Sequence of chain 1.A:
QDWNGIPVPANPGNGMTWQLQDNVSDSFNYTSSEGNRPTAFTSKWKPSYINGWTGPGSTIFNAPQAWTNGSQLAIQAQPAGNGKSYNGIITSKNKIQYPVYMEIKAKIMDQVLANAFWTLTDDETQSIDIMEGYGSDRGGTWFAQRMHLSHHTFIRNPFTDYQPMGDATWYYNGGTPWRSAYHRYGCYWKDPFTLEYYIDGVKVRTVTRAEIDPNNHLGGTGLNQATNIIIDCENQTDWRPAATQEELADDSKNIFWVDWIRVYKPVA

This small molecule binds to this protein.
Small molecule (SMILES): OC[C@H]1O[C@@H](O[C@H]2[C@H]3OC[C@@H]2O[C@@H](O[C@H]2[C@@H](O)[C@@H](CO)O[C@@H](O[C@H]4[C@H]5OC[C@@H]4O[C@@H](O[C@H]4[C@@H](O)[C@@H](CO)O[C@@H](O[C@H]6[C@H]7OC[C@@H]6OC[C@H]7O)[C@@H]4O)[C@H]5O)[C@@H]2O)[C@H]3O)[C@H](O)[C@@H](O[C@@H]2O[C@H]3CO[C@@H]([C@@H]2O)[C@@H]3O)[C@H]1O

Binding-site contacts:
Ligand atom O4 contacts residue GLN69 of chain 1.A at 3.4 Å (h-bond).
Ligand atom O5 contacts residue ASN66 of chain 1.A at 3.0 Å (h-bond).
Ligand atom O6 contacts residue GLN76 of chain 1.A at 3.2 Å (h-bond).
Ligand atom O5 contacts residue TRP261 of chain 1.A at 3.4 Å.
Ligand atom O6 contacts residue GLN82 of chain 1.A at 2.7 Å (h-bond).
Ligand atom O2 contacts residue ASP255 of chain 1.A at 2.8 Å (salt-bridge).
Ligand atom C1 contacts residue LYS111 of chain 1.A at 3.4 Å.
Ligand atom C1 contacts residue GLN80 of chain 1.A at 3.4 Å.
Ligand atom O2 contacts residue PRO68 of chain 1.A at 3.7 Å.
Ligand atom C6 contacts residue GLN76 of chain 1.A at 3.5 Å.
Ligand atom O3 contacts residue GLN69 of chain 1.A at 2.9 Å (h-bond).
Ligand atom C6 contacts residue GLN69 of chain 1.A at 3.4 Å.
Ligand atom O2 contacts residue GLN82 of chain 1.A at 3.6 Å.
Ligand atom O3 contacts residue GLN82 of chain 1.A at 3.3 Å.
Ligand atom O4 contacts residue ASN73 of chain 1.A at 3.7 Å.
Ligand atom C6 contacts residue ASP255 of chain 1.A at 3.4 Å.
Ligand atom O2 contacts residue LYS111 of chain 1.A at 3.7 Å.
Ligand atom C5 contacts residue TYR90 of chain 1.A at 3.5 Å (hydrophobic).
Ligand atom O4 contacts residue GLN69 of chain 1.A at 3.1 Å (h-bond).
Ligand atom C1 contacts residue TRP71 of chain 1.A at 3.7 Å (hydrophobic).
Ligand atom C2 contacts residue ASP255 of chain 1.A at 3.6 Å.
Ligand atom O2 contacts residue GLN80 of chain 1.A at 3.1 Å (h-bond).
Ligand atom C3 contacts residue GLN82 of chain 1.A at 3.3 Å.
Ligand atom O6 contacts residue TRP261 of chain 1.A at 3.7 Å.
Ligand atom O4 contacts residue TYR90 of chain 1.A at 3.4 Å.
Ligand atom O4 contacts residue ASN66 of chain 1.A at 3.2 Å (h-bond).
Ligand atom C4 contacts residue TRP261 of chain 1.A at 3.6 Å (hydrophobic).
Ligand atom C1 contacts residue GLN69 of chain 1.A at 3.5 Å.
Ligand atom O3 contacts residue GLN80 of chain 1.A at 3.6 Å (h-bond).
Ligand atom C2 contacts residue GLN82 of chain 1.A at 3.6 Å.
Ligand atom O6 contacts residue ASN73 of chain 1.A at 3.0 Å (h-bond).
Ligand atom O5 contacts residue LYS111 of chain 1.A at 3.4 Å (salt-bridge).
Ligand atom O5 contacts residue GLN69 of chain 1.A at 3.1 Å (h-bond).
Ligand atom C6 contacts residue TYR90 of chain 1.A at 3.4 Å (hydrophobic).
Ligand atom C6 contacts residue GLN80 of chain 1.A at 3.6 Å.
Ligand atom C6 contacts residue GLN82 of chain 1.A at 3.7 Å.
Ligand atom C6 contacts residue PRO68 of chain 1.A at 3.5 Å (hydrophobic).
Ligand atom O4 contacts residue ASP255 of chain 1.A at 3.6 Å (salt-bridge).
Ligand atom C3 contacts residue GLN69 of chain 1.A at 3.7 Å.
Ligand atom C6 contacts residue TYR186 of chain 1.A at 3.6 Å (hydrophobic).